Sequence of chain 1.A:
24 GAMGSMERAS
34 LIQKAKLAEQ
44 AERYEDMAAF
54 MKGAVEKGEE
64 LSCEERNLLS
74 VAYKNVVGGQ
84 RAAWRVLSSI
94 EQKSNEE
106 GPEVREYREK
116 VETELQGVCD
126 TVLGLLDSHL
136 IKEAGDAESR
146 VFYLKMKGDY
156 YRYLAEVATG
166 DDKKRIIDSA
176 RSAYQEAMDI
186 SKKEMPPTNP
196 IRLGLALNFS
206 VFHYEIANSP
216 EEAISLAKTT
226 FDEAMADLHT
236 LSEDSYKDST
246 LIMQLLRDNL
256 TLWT

Binding-site contacts:
Ligand atom SG contacts residue CYS66 of chain 1.A at 2.0 Å (h-bond).
Ligand atom C contacts residue FSC1 of chain 1.C at 4.5 Å.
Ligand atom C2 contacts residue FSC1 of chain 1.C at 4.0 Å.
Ligand atom SG contacts residue GLU67 of chain 1.A at 3.8 Å.
Ligand atom C4 contacts residue CYS66 of chain 1.A at 3.8 Å (hydrophobic).
Ligand atom SG contacts residue ASN70 of chain 1.A at 3.8 Å.
Ligand atom N1 contacts residue ASN70 of chain 1.A at 4.5 Å.
Ligand atom N contacts residue FSC1 of chain 1.C at 4.2 Å.
Ligand atom C4 contacts residue GLU67 of chain 1.A at 3.8 Å.
Ligand atom N1 contacts residue FSC1 of chain 1.C at 4.1 Å.
Ligand atom C3 contacts residue ASN70 of chain 1.A at 4.3 Å.
Ligand atom C1 contacts residue FSC1 of chain 1.C at 3.4 Å.
Ligand atom C4 contacts residue ASN70 of chain 1.A at 3.4 Å.

The small molecule below binds the protein below.
Small molecule (SMILES): NCCCNCCS